A protein and the small-molecule ligand that binds it are described below.
Small molecule (SMILES): CC(=O)N[C@@H]1[C@@H](O)[C@H](O)[C@@H](CO)O[C@H]1O

Binding-site contacts:
Ligand atom O7 contacts residue ASN281 of chain 1.K at 3.7 Å.
Ligand atom C8 contacts residue ASP279 of chain 1.K at 3.2 Å.
Ligand atom N2 contacts residue LYS48 of chain 1.K at 4.4 Å.
Ligand atom C5 contacts residue ASN281 of chain 1.K at 3.4 Å.
Ligand atom C7 contacts residue ASP279 of chain 1.K at 4.0 Å.
Ligand atom C3 contacts residue ASN281 of chain 1.K at 3.8 Å.
Ligand atom C7 contacts residue ASN281 of chain 1.K at 3.8 Å.
Ligand atom N2 contacts residue ASN281 of chain 1.K at 3.3 Å (h-bond).
Ligand atom C1 contacts residue ASN281 of chain 1.K at 1.5 Å.
Ligand atom C4 contacts residue ASN281 of chain 1.K at 4.1 Å.
Ligand atom O5 contacts residue GLY51 of chain 1.K at 4.4 Å.
Ligand atom C2 contacts residue ASN281 of chain 1.K at 2.5 Å.
Ligand atom C8 contacts residue CYS280 of chain 1.K at 4.1 Å (hydrophobic).
Ligand atom C6 contacts residue ASN281 of chain 1.K at 3.7 Å.
Ligand atom C1 contacts residue LYS48 of chain 1.K at 4.3 Å.
Ligand atom O5 contacts residue ASN281 of chain 1.K at 2.4 Å (h-bond).
Ligand atom N2 contacts residue ASP279 of chain 1.K at 4.1 Å.

Sequence of chain 1.K:
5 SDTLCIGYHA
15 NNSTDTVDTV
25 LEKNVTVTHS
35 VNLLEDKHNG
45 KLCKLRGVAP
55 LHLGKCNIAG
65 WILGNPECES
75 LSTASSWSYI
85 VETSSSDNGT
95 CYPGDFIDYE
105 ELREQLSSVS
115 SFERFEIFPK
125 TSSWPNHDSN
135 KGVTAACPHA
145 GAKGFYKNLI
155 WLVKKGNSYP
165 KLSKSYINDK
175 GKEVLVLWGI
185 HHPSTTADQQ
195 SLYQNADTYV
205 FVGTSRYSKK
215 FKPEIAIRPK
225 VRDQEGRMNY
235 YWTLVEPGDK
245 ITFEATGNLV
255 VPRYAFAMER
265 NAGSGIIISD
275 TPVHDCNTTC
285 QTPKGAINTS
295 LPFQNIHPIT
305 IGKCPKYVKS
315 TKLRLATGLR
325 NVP